Binding-site contacts:
Ligand atom C2 contacts residue GLN1071 of chain 1.B at 4.2 Å.
Ligand atom C5 contacts residue LEU922 of chain 1.B at 4.0 Å (hydrophobic).
Ligand atom O5 contacts residue LEU922 of chain 1.B at 3.8 Å.
Ligand atom O7 contacts residue ASN717 of chain 1.B at 4.2 Å.
Ligand atom C8 contacts residue THR719 of chain 1.B at 3.9 Å.
Ligand atom C1 contacts residue ASN717 of chain 1.B at 1.4 Å.
Ligand atom C3 contacts residue ASN717 of chain 1.B at 3.7 Å.
Ligand atom O7 contacts residue GLN926 of chain 1.B at 3.7 Å.
Ligand atom O5 contacts residue ASN717 of chain 1.B at 2.5 Å (h-bond).
Ligand atom O7 contacts residue PHE718 of chain 1.B at 3.0 Å (h-bond).
Ligand atom C4 contacts residue ASN717 of chain 1.B at 4.3 Å.
Ligand atom C8 contacts residue GLN1071 of chain 1.B at 4.0 Å.
Ligand atom C8 contacts residue ALA1070 of chain 1.B at 3.8 Å (hydrophobic).
Ligand atom C1 contacts residue GLN1071 of chain 1.B at 3.9 Å.
Ligand atom O7 contacts residue THR719 of chain 1.B at 3.8 Å.
Ligand atom N2 contacts residue ASN717 of chain 1.B at 2.8 Å (h-bond).
Ligand atom C7 contacts residue THR719 of chain 1.B at 4.3 Å.
Ligand atom C6 contacts residue LEU922 of chain 1.B at 3.7 Å (hydrophobic).
Ligand atom C2 contacts residue ASN717 of chain 1.B at 2.5 Å.
Ligand atom N2 contacts residue GLN1071 of chain 1.B at 3.5 Å (h-bond).
Ligand atom C7 contacts residue GLN1071 of chain 1.B at 4.3 Å.
Ligand atom O6 contacts residue LEU922 of chain 1.B at 3.8 Å.
Ligand atom N2 contacts residue PHE718 of chain 1.B at 4.5 Å.
Ligand atom C5 contacts residue ASN717 of chain 1.B at 3.6 Å.
Ligand atom C8 contacts residue PHE718 of chain 1.B at 3.5 Å (hydrophobic).
Ligand atom C7 contacts residue PHE718 of chain 1.B at 3.4 Å (hydrophobic).
Ligand atom C7 contacts residue ASN717 of chain 1.B at 3.4 Å.
Ligand atom C8 contacts residue ASN717 of chain 1.B at 3.8 Å.

This protein binds this small molecule.
Small molecule (SMILES): CC(=O)N[C@H]1[C@H](O[C@H]2[C@H](O)[C@@H](NC(C)=O)CO[C@@H]2CO)O[C@H](CO)[C@@H](O)[C@@H]1O

Sequence of chain 1.B:
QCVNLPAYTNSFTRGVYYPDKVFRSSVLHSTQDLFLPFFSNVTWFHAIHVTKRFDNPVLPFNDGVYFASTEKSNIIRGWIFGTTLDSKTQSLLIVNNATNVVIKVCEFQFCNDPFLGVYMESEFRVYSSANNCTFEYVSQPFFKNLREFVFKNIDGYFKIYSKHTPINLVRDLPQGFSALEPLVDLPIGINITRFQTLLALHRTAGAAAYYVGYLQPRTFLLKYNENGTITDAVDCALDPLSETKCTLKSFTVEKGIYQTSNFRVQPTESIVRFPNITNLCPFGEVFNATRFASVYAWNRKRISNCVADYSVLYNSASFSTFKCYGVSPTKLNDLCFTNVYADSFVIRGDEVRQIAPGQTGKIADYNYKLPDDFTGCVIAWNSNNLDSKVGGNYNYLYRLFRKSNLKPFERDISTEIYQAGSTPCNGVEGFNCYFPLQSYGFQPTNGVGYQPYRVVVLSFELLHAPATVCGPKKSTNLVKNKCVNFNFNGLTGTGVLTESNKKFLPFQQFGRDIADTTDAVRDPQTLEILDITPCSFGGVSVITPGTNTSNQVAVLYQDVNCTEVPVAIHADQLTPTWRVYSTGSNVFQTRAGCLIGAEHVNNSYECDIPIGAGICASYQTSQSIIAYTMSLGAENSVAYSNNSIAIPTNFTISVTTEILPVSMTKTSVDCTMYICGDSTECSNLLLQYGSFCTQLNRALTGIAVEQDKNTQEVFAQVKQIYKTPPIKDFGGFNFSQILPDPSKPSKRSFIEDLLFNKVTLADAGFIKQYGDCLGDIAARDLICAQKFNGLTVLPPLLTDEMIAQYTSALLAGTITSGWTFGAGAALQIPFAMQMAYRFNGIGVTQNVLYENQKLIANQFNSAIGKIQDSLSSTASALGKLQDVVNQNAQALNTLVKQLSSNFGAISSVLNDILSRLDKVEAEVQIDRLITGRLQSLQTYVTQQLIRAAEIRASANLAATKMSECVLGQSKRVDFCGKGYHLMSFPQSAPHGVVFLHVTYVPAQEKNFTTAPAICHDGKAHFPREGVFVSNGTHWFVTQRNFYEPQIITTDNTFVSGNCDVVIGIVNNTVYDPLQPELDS